A protein and the small-molecule ligand that binds it are described below.
Small molecule (SMILES): CC(=O)N[C@H]1[C@H](O[C@H]2[C@H](O)[C@@H](NC(C)=O)CO[C@@H]2CO)O[C@H](CO)[C@@H](O[C@@H]2O[C@H](CO)[C@@H](O)[C@H](O)[C@@H]2O)[C@@H]1O

Binding-site contacts:
Ligand atom C6 contacts residue ILE134 of chain 1.C at 4.2 Å (hydrophobic).
Ligand atom O5 contacts residue ASN155 of chain 1.C at 2.3 Å (h-bond).
Ligand atom C5 contacts residue TYR172 of chain 1.C at 4.3 Å (hydrophobic).
Ligand atom C2 contacts residue SER131 of chain 1.C at 4.5 Å.
Ligand atom C1 contacts residue ILE134 of chain 1.C at 4.0 Å (hydrophobic).
Ligand atom C7 contacts residue ASN155 of chain 1.C at 4.0 Å.
Ligand atom C8 contacts residue ASN155 of chain 1.C at 4.4 Å.
Ligand atom C3 contacts residue ASN155 of chain 1.C at 3.8 Å.
Ligand atom C6 contacts residue THR135 of chain 1.C at 3.7 Å.
Ligand atom C4 contacts residue ASN155 of chain 1.C at 4.1 Å.
Ligand atom O6 contacts residue TYR172 of chain 1.C at 3.8 Å.
Ligand atom C1 contacts residue SER131 of chain 1.C at 4.1 Å.
Ligand atom C8 contacts residue SER131 of chain 1.C at 4.1 Å.
Ligand atom N2 contacts residue SER131 of chain 1.C at 3.7 Å.
Ligand atom C6 contacts residue ASP322 of chain 1.C at 4.3 Å.
Ligand atom C8 contacts residue SER157 of chain 1.C at 4.4 Å.
Ligand atom C2 contacts residue ASN155 of chain 1.C at 2.4 Å.
Ligand atom O7 contacts residue TYR172 of chain 1.C at 4.4 Å.
Ligand atom C6 contacts residue TYR172 of chain 1.C at 3.1 Å (hydrophobic).
Ligand atom N2 contacts residue ASN155 of chain 1.C at 3.0 Å (h-bond).
Ligand atom O4 contacts residue THR135 of chain 1.C at 4.3 Å.
Ligand atom C5 contacts residue ASN155 of chain 1.C at 3.6 Å.
Ligand atom C5 contacts residue THR135 of chain 1.C at 3.9 Å.
Ligand atom O6 contacts residue ASN136 of chain 1.C at 3.8 Å.
Ligand atom O6 contacts residue ILE134 of chain 1.C at 3.1 Å.
Ligand atom O5 contacts residue ASP322 of chain 1.C at 4.3 Å.
Ligand atom O6 contacts residue ASP322 of chain 1.C at 3.7 Å.
Ligand atom N2 contacts residue THR135 of chain 1.C at 4.4 Å.
Ligand atom C8 contacts residue THR135 of chain 1.C at 3.8 Å.
Ligand atom C5 contacts residue ILE134 of chain 1.C at 4.2 Å (hydrophobic).
Ligand atom C1 contacts residue ASN155 of chain 1.C at 1.4 Å.
Ligand atom O6 contacts residue THR135 of chain 1.C at 3.3 Å (h-bond).
Ligand atom O5 contacts residue ILE134 of chain 1.C at 3.5 Å.

Sequence of chain 1.C:
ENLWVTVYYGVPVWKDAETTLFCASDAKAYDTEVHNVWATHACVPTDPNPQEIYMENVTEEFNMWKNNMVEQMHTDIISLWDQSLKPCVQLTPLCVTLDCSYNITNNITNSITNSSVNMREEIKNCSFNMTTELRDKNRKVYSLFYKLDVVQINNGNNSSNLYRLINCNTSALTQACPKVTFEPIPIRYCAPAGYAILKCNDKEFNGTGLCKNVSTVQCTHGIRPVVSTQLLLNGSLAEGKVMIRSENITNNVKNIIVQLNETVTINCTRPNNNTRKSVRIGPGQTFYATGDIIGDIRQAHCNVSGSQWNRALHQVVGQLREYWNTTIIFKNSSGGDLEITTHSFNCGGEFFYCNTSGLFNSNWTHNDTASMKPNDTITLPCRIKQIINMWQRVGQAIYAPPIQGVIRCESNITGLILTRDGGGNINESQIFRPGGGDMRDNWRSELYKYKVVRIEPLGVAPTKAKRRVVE